This protein binds this small molecule.
Small molecule (SMILES): Cc1ccc(Oc2ccccc2)c(O)c1

Binding-site contacts:
Ligand atom CAD contacts residue VAL227 of chain 1.D at 3.9 Å (hydrophobic).
Ligand atom OAB contacts residue NAP1 of chain 1.U at 2.5 Å (h-bond).
Ligand atom CAL contacts residue NAP1 of chain 1.U at 3.5 Å.
Ligand atom CAN contacts residue SER223 of chain 1.D at 3.6 Å.
Ligand atom CAO contacts residue NAP1 of chain 1.U at 3.3 Å.
Ligand atom CAE contacts residue PHE122 of chain 1.D at 3.9 Å (hydrophobic).
Ligand atom CAI contacts residue NAP1 of chain 1.U at 3.3 Å.
Ligand atom CAI contacts residue ALA224 of chain 1.D at 3.7 Å (hydrophobic).
Ligand atom CAH contacts residue NAP1 of chain 1.U at 3.2 Å.
Ligand atom OAB contacts residue LYS190 of chain 1.D at 3.9 Å.
Ligand atom CAA contacts residue NAP1 of chain 1.U at 3.9 Å.
Ligand atom CAF contacts residue TYR183 of chain 1.D at 4.2 Å (hydrophobic).
Ligand atom OAK contacts residue NAP1 of chain 1.U at 3.2 Å.
Ligand atom CAH contacts residue VAL227 of chain 1.D at 3.9 Å (hydrophobic).
Ligand atom CAE contacts residue MET186 of chain 1.D at 4.1 Å (hydrophobic).
Ligand atom CAG contacts residue NAP1 of chain 1.U at 3.8 Å.
Ligand atom CAG contacts residue SER223 of chain 1.D at 3.4 Å.
Ligand atom OAK contacts residue SER223 of chain 1.D at 3.8 Å.
Ligand atom CAC contacts residue LEU128 of chain 1.D at 4.2 Å (hydrophobic).
Ligand atom CAJ contacts residue TYR173 of chain 1.D at 3.8 Å (hydrophobic).
Ligand atom CAF contacts residue VAL227 of chain 1.D at 3.5 Å (hydrophobic).
Ligand atom CAI contacts residue VAL227 of chain 1.D at 4.0 Å (hydrophobic).
Ligand atom CAH contacts residue PHE230 of chain 1.D at 4.0 Å (hydrophobic).
Ligand atom CAJ contacts residue NAP1 of chain 1.U at 3.5 Å.
Ligand atom CAC contacts residue ALA123 of chain 1.D at 4.0 Å (hydrophobic).
Ligand atom CAE contacts residue ALA121 of chain 1.D at 3.6 Å (hydrophobic).
Ligand atom CAG contacts residue ALA121 of chain 1.D at 4.0 Å (hydrophobic).
Ligand atom CAM contacts residue TYR183 of chain 1.D at 3.4 Å (hydrophobic).
Ligand atom CAD contacts residue MET186 of chain 1.D at 4.2 Å (hydrophobic).
Ligand atom CAJ contacts residue TYR183 of chain 1.D at 3.3 Å (hydrophobic).
Ligand atom OAB contacts residue TYR183 of chain 1.D at 2.6 Å (h-bond).
Ligand atom CAF contacts residue SER223 of chain 1.D at 4.2 Å.
Ligand atom CAD contacts residue LEU128 of chain 1.D at 4.1 Å (hydrophobic).
Ligand atom CAE contacts residue SER223 of chain 1.D at 4.0 Å.
Ligand atom CAM contacts residue NAP1 of chain 1.U at 3.4 Å.
Ligand atom CAC contacts residue MET186 of chain 1.D at 3.7 Å (hydrophobic).
Ligand atom CAA contacts residue TYR173 of chain 1.D at 3.6 Å (hydrophobic).
Ligand atom CAL contacts residue TYR183 of chain 1.D at 4.1 Å (hydrophobic).
Ligand atom CAN contacts residue NAP1 of chain 1.U at 3.7 Å.
Ligand atom CAH contacts residue ALA224 of chain 1.D at 3.9 Å (hydrophobic).

Sequence of chain 1.D:
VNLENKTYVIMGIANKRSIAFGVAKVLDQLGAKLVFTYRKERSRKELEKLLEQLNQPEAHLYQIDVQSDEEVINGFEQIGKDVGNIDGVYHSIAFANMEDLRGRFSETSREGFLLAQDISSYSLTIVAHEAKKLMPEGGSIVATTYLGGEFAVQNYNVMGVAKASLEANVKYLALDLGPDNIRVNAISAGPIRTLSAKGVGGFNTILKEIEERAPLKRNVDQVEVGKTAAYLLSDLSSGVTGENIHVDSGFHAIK